Binding-site contacts:
Ligand atom CG contacts residue ASN111 of chain 1.A at 3.8 Å.
Ligand atom CA contacts residue ASN111 of chain 1.A at 4.2 Å.
Ligand atom N contacts residue VAL1 of chain 1.B at 1.3 Å.
Ligand atom CD contacts residue ASN111 of chain 1.A at 4.0 Å.
Ligand atom OXT contacts residue ASP225 of chain 1.A at 4.4 Å.
Ligand atom O contacts residue VAL1 of chain 1.B at 3.9 Å.
Ligand atom CB contacts residue LEU201 of chain 1.A at 4.3 Å (hydrophobic).
Ligand atom CB contacts residue ARG202 of chain 1.A at 4.2 Å.
Ligand atom O contacts residue HIS230 of chain 1.A at 3.7 Å.
Ligand atom CG contacts residue LEU201 of chain 1.A at 4.4 Å (hydrophobic).
Ligand atom CA contacts residue VAL1 of chain 1.B at 2.4 Å (hydrophobic).
Ligand atom CE contacts residue ASN110 of chain 1.A at 2.9 Å.
Ligand atom C contacts residue VAL1 of chain 1.B at 3.6 Å (hydrophobic).
Ligand atom N contacts residue ASN111 of chain 1.A at 3.2 Å (h-bond).
Ligand atom CA contacts residue ARG202 of chain 1.A at 4.2 Å.
Ligand atom CE contacts residue PHE129 of chain 1.A at 3.9 Å (hydrophobic).
Ligand atom OXT contacts residue HIS230 of chain 1.A at 3.4 Å (h-bond).
Ligand atom C contacts residue HIS230 of chain 1.A at 3.5 Å.
Ligand atom N contacts residue HIS230 of chain 1.A at 3.9 Å.
Ligand atom O contacts residue ASN111 of chain 1.A at 3.0 Å (h-bond).
Ligand atom CB contacts residue VAL1 of chain 1.B at 3.3 Å (hydrophobic).
Ligand atom NZ contacts residue PHE129 of chain 1.A at 4.5 Å.
Ligand atom CE contacts residue ASN111 of chain 1.A at 3.8 Å.
Ligand atom CG contacts residue VAL1 of chain 1.B at 3.9 Å (hydrophobic).
Ligand atom CD contacts residue ASN110 of chain 1.A at 4.3 Å.
Ligand atom NZ contacts residue ASN110 of chain 1.A at 3.3 Å (h-bond).
Ligand atom C contacts residue ASN111 of chain 1.A at 3.8 Å.
Ligand atom CG contacts residue ASN110 of chain 1.A at 4.4 Å.
Ligand atom CA contacts residue HIS230 of chain 1.A at 3.7 Å.

Sequence of chain 1.A:
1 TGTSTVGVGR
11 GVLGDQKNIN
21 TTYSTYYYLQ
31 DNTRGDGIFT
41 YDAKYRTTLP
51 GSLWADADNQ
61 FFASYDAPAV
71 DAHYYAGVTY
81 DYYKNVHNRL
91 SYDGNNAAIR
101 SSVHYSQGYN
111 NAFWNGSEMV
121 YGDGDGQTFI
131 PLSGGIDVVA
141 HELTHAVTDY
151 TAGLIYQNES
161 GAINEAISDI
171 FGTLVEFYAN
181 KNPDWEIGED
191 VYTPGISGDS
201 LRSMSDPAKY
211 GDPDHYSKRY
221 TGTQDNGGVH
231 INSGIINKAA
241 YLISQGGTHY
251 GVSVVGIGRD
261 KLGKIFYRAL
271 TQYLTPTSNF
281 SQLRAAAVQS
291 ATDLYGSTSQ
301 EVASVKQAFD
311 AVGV

A protein and the small-molecule ligand that binds it are described below.
Small molecule (SMILES): N[C@@H](CCCC[NH3+])C(=O)O